Sequence of chain 1.A:
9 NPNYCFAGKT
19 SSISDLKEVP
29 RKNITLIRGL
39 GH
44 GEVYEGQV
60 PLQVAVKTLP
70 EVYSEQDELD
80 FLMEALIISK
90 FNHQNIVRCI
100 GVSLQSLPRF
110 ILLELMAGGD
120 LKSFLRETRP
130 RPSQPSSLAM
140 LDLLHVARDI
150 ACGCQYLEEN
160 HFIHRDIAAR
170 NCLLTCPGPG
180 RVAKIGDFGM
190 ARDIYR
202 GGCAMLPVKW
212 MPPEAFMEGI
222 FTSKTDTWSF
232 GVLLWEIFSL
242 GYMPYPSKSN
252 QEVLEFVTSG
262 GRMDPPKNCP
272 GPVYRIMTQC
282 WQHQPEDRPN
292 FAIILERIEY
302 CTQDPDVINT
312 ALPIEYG

A small-molecule ligand and the protein it binds are described below.
Small molecule (SMILES): C[C@@H](Oc1cc(-c2cnn(C3CCNCC3)c2)cnc1N)c1c(Cl)ccc(F)c1Cl

Binding-site contacts:
Ligand atom C8 contacts residue GLY117 of chain 1.A at 3.9 Å.
Ligand atom C8 contacts residue GLY118 of chain 1.A at 3.5 Å.
Ligand atom N25 contacts residue ALA116 of chain 1.A at 3.6 Å (h-bond).
Ligand atom C1 contacts residue VAL46 of chain 1.A at 3.9 Å (hydrophobic).
Ligand atom C19 contacts residue ALA64 of chain 1.A at 3.6 Å (hydrophobic).
Ligand atom N23 contacts residue ALA64 of chain 1.A at 3.9 Å.
Ligand atom CL2 contacts residue GLY185 of chain 1.A at 3.1 Å.
Ligand atom N23 contacts residue MET115 of chain 1.A at 2.9 Å (h-bond).
Ligand atom CL2 contacts residue LEU172 of chain 1.A at 3.4 Å.
Ligand atom F contacts residue GLY185 of chain 1.A at 3.4 Å.
Ligand atom N26 contacts residue GLY118 of chain 1.A at 3.7 Å.
Ligand atom N22 contacts residue GLU113 of chain 1.A at 3.0 Å (salt-bridge).
Ligand atom C1 contacts residue LYS66 of chain 1.A at 3.8 Å.
Ligand atom C6 contacts residue LEU38 of chain 1.A at 3.7 Å (hydrophobic).
Ligand atom C7 contacts residue MET115 of chain 1.A at 3.5 Å (hydrophobic).
Ligand atom N24 contacts residue LEU38 of chain 1.A at 3.6 Å.
Ligand atom C18 contacts residue LEU172 of chain 1.A at 3.6 Å (hydrophobic).
Ligand atom C12 contacts residue LEU172 of chain 1.A at 3.6 Å (hydrophobic).
Ligand atom N23 contacts residue LEU114 of chain 1.A at 3.9 Å.
Ligand atom C16 contacts residue MET115 of chain 1.A at 3.9 Å (hydrophobic).
Ligand atom C14 contacts residue MET115 of chain 1.A at 3.8 Å (hydrophobic).
Ligand atom N22 contacts residue LEU112 of chain 1.A at 3.8 Å.
Ligand atom C9 contacts residue LEU38 of chain 1.A at 3.6 Å (hydrophobic).
Ligand atom F contacts residue LEU172 of chain 1.A at 3.6 Å.
Ligand atom C19 contacts residue LEU172 of chain 1.A at 3.6 Å (hydrophobic).
Ligand atom C5 contacts residue MET115 of chain 1.A at 3.0 Å (hydrophobic).
Ligand atom C10 contacts residue ALA116 of chain 1.A at 3.4 Å (hydrophobic).
Ligand atom C21 contacts residue VAL46 of chain 1.A at 3.9 Å (hydrophobic).
Ligand atom C8 contacts residue ALA116 of chain 1.A at 3.2 Å (hydrophobic).
Ligand atom N22 contacts residue LEU172 of chain 1.A at 3.7 Å.
Ligand atom F contacts residue ASP186 of chain 1.A at 3.3 Å.
Ligand atom N23 contacts residue GLU113 of chain 1.A at 3.6 Å.
Ligand atom C2 contacts residue LEU172 of chain 1.A at 3.7 Å (hydrophobic).
Ligand atom F contacts residue ASN170 of chain 1.A at 3.3 Å.
Ligand atom C7 contacts residue GLY118 of chain 1.A at 3.7 Å.
Ligand atom C16 contacts residue GLY118 of chain 1.A at 3.9 Å.
Ligand atom N22 contacts residue ALA64 of chain 1.A at 3.6 Å.
Ligand atom C19 contacts residue GLU113 of chain 1.A at 3.8 Å.
Ligand atom C2 contacts residue ARG169 of chain 1.A at 3.3 Å.
Ligand atom N24 contacts residue GLY118 of chain 1.A at 3.9 Å.